Sequence of chain 1.D:
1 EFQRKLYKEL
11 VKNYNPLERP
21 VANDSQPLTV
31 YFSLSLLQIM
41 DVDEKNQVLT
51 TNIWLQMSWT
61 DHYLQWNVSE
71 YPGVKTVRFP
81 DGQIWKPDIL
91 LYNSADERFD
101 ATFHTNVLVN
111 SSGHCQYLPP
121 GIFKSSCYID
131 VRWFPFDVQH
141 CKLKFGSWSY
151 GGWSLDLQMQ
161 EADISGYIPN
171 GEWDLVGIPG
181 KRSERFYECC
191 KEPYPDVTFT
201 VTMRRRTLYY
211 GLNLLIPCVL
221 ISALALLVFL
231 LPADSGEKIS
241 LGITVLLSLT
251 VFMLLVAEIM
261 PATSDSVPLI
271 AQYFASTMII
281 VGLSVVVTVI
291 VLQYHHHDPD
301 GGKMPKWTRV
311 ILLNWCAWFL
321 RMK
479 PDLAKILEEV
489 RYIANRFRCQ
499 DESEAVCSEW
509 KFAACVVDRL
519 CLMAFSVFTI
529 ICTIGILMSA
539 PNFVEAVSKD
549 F

This small molecule binds to this protein.
Small molecule (SMILES): Clc1ccc([C@H]2C[C@@H]3CC[C@H]2N3)cn1

Binding-site contacts:
Ligand atom C5 contacts residue TRP54 of chain 1.E at 3.5 Å (hydrophobic).
Ligand atom C8 contacts residue TRP148 of chain 1.D at 3.7 Å (hydrophobic).
Ligand atom N1 contacts residue SER147 of chain 1.D at 4.0 Å.
Ligand atom C10 contacts residue LEU118 of chain 1.E at 4.0 Å (hydrophobic).
Ligand atom C9 contacts residue TRP148 of chain 1.D at 4.1 Å (hydrophobic).
Ligand atom C11 contacts residue LEU118 of chain 1.E at 3.6 Å (hydrophobic).
Ligand atom C11 contacts residue TRP148 of chain 1.D at 3.2 Å (hydrophobic).
Ligand atom C4 contacts residue TYR187 of chain 1.D at 3.6 Å (hydrophobic).
Ligand atom C2 contacts residue CYS189 of chain 1.D at 3.5 Å (hydrophobic).
Ligand atom C7 contacts residue TRP148 of chain 1.D at 3.2 Å (hydrophobic).
Ligand atom C4 contacts residue TRP54 of chain 1.E at 3.9 Å (hydrophobic).
Ligand atom N1 contacts residue TRP148 of chain 1.D at 2.9 Å (h-bond).
Ligand atom CL contacts residue SER149 of chain 1.D at 4.1 Å.
Ligand atom C9 contacts residue TYR194 of chain 1.D at 3.5 Å (hydrophobic).
Ligand atom C4 contacts residue TYR92 of chain 1.D at 3.6 Å (hydrophobic).
Ligand atom C8 contacts residue TYR194 of chain 1.D at 3.4 Å (hydrophobic).
Ligand atom C7 contacts residue LEU118 of chain 1.E at 4.1 Å (hydrophobic).
Ligand atom N1 contacts residue TYR92 of chain 1.D at 3.0 Å (h-bond).
Ligand atom C6 contacts residue TRP148 of chain 1.D at 3.4 Å (hydrophobic).
Ligand atom C10 contacts residue SER149 of chain 1.D at 4.2 Å.
Ligand atom C3 contacts residue TYR92 of chain 1.D at 3.5 Å (hydrophobic).
Ligand atom N2 contacts residue TRP148 of chain 1.D at 3.4 Å (h-bond).
Ligand atom C10 contacts residue TRP148 of chain 1.D at 4.0 Å (hydrophobic).
Ligand atom CL contacts residue LEU108 of chain 1.E at 3.6 Å.
Ligand atom C8 contacts residue CYS189 of chain 1.D at 4.0 Å (hydrophobic).
Ligand atom C3 contacts residue TRP148 of chain 1.D at 4.1 Å (hydrophobic).
Ligand atom C3 contacts residue TYR194 of chain 1.D at 3.6 Å (hydrophobic).
Ligand atom C6 contacts residue TYR92 of chain 1.D at 4.0 Å (hydrophobic).
Ligand atom CL contacts residue ASN106 of chain 1.E at 3.7 Å.
Ligand atom C5 contacts residue TRP148 of chain 1.D at 3.9 Å (hydrophobic).
Ligand atom N2 contacts residue LEU118 of chain 1.E at 3.6 Å.
Ligand atom C3 contacts residue TYR187 of chain 1.D at 3.9 Å (hydrophobic).
Ligand atom C1 contacts residue TRP148 of chain 1.D at 3.8 Å (hydrophobic).
Ligand atom N1 contacts residue TYR194 of chain 1.D at 3.7 Å.
Ligand atom C5 contacts residue TYR92 of chain 1.D at 3.9 Å (hydrophobic).
Ligand atom C9 contacts residue CYS190 of chain 1.D at 4.2 Å (hydrophobic).
Ligand atom C1 contacts residue CYS189 of chain 1.D at 4.0 Å (hydrophobic).
Ligand atom C2 contacts residue TYR194 of chain 1.D at 3.9 Å (hydrophobic).
Ligand atom C8 contacts residue CYS190 of chain 1.D at 3.6 Å (hydrophobic).
Ligand atom CL contacts residue GLN116 of chain 1.E at 3.8 Å.

Sequence of chain 1.E:
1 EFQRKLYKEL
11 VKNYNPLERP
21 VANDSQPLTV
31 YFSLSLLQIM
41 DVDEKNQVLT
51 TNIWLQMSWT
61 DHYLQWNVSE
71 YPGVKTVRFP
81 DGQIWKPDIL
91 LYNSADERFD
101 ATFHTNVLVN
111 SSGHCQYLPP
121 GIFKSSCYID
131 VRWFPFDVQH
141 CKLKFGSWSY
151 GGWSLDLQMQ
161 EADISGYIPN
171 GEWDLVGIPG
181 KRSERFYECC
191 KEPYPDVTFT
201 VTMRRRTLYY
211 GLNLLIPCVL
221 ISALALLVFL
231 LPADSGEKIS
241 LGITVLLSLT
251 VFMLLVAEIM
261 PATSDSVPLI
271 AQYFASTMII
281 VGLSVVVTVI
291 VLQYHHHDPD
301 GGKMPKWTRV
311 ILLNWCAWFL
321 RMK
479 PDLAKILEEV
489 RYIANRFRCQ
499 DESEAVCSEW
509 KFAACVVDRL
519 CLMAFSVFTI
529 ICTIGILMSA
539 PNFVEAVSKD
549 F